Sequence of chain 3.A:
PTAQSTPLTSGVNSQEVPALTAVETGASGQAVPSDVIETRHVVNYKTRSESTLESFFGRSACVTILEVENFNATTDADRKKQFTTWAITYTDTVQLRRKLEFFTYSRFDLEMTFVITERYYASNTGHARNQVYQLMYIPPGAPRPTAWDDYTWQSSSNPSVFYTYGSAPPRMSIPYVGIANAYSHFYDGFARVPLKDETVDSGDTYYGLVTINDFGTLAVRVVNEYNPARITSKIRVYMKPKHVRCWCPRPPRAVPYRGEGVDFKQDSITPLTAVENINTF

This small molecule binds to this protein.
Small molecule (SMILES): CC(=O)N[C@H]1[C@H]([C@H](O)[C@H](O)CO)O[C@@](O)(C(=O)O)C[C@@H]1O

Binding-site contacts:
Ligand atom N5 contacts residue TYR250 of chain 3.A at 4.4 Å.
Ligand atom N5 contacts residue TYR145 of chain 4.A at 2.6 Å (h-bond).
Ligand atom O4 contacts residue PRO252 of chain 3.A at 3.6 Å.
Ligand atom O4 contacts residue TYR250 of chain 3.A at 3.4 Å.
Ligand atom C11 contacts residue TYR250 of chain 3.A at 3.7 Å (hydrophobic).
Ligand atom O1B contacts residue ALA146 of chain 4.A at 4.3 Å.
Ligand atom C4 contacts residue PRO252 of chain 3.A at 3.7 Å (hydrophobic).
Ligand atom C10 contacts residue TYR145 of chain 4.A at 3.6 Å (hydrophobic).
Ligand atom O4 contacts residue ASN251 of chain 3.A at 4.1 Å.
Ligand atom O1B contacts residue SER147 of chain 4.A at 2.7 Å (h-bond).
Ligand atom C1 contacts residue PRO252 of chain 3.A at 4.0 Å (hydrophobic).
Ligand atom C3 contacts residue PRO252 of chain 3.A at 3.8 Å (hydrophobic).
Ligand atom O8 contacts residue ALA146 of chain 4.A at 3.3 Å.
Ligand atom C4 contacts residue TYR145 of chain 4.A at 3.6 Å (hydrophobic).
Ligand atom O1A contacts residue SER147 of chain 4.A at 3.1 Å (h-bond).
Ligand atom C5 contacts residue TYR145 of chain 4.A at 3.3 Å (hydrophobic).
Ligand atom O4 contacts residue TYR145 of chain 4.A at 4.2 Å.
Ligand atom O1A contacts residue ASN148 of chain 4.A at 4.3 Å.
Ligand atom C11 contacts residue ARG143 of chain 4.A at 4.0 Å.
Ligand atom C1 contacts residue SER147 of chain 4.A at 3.6 Å.
Ligand atom C8 contacts residue ALA146 of chain 4.A at 4.5 Å (hydrophobic).
Ligand atom C1 contacts residue ALA146 of chain 4.A at 4.0 Å (hydrophobic).
Ligand atom C9 contacts residue TYR145 of chain 4.A at 4.4 Å (hydrophobic).
Ligand atom O1A contacts residue ALA146 of chain 4.A at 3.2 Å.
Ligand atom C11 contacts residue TYR145 of chain 4.A at 3.7 Å (hydrophobic).
Ligand atom C7 contacts residue TYR145 of chain 4.A at 3.9 Å (hydrophobic).
Ligand atom O1B contacts residue PRO252 of chain 3.A at 3.3 Å.
Ligand atom O10 contacts residue TYR250 of chain 3.A at 2.8 Å (h-bond).
Ligand atom C10 contacts residue TYR250 of chain 3.A at 3.5 Å (hydrophobic).
Ligand atom C6 contacts residue ALA146 of chain 4.A at 4.3 Å (hydrophobic).
Ligand atom C6 contacts residue TYR145 of chain 4.A at 3.4 Å (hydrophobic).

Sequence of chain 4.A:
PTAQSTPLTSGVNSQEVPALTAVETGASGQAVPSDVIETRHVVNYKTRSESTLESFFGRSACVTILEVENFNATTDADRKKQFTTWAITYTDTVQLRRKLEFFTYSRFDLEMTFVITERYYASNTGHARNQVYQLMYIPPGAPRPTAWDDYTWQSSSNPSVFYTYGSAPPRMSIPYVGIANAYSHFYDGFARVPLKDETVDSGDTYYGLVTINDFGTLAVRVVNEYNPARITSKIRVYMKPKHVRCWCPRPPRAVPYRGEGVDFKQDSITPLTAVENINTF